Sequence of chain 1.B:
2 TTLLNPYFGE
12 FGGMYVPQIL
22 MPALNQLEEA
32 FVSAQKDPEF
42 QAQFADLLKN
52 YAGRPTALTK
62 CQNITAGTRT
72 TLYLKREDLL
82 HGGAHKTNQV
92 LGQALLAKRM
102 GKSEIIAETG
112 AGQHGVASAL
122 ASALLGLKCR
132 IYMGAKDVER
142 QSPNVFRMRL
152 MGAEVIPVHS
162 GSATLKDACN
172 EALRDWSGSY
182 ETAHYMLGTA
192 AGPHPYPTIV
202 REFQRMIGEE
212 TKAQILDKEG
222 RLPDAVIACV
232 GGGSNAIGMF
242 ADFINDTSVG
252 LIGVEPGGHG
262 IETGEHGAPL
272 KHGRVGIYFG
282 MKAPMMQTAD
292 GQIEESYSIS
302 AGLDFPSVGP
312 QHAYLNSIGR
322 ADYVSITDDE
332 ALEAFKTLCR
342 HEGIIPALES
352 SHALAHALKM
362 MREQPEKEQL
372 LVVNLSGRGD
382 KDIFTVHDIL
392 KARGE

Binding-site contacts:
Ligand atom C14 contacts residue TYR175 of chain 1.A at 3.3 Å (hydrophobic).
Ligand atom O20 contacts residue SER235 of chain 1.A at 3.4 Å (h-bond).
Ligand atom O18 contacts residue THR183 of chain 1.A at 3.5 Å.
Ligand atom O16 contacts residue PHE212 of chain 1.A at 3.6 Å.
Ligand atom O18 contacts residue ILE64 of chain 1.A at 3.6 Å.
Ligand atom O19 contacts residue THR183 of chain 1.A at 3.7 Å.
Ligand atom O22 contacts residue ILE232 of chain 1.A at 3.7 Å.
Ligand atom O16 contacts residue THR183 of chain 1.A at 3.7 Å.
Ligand atom C15 contacts residue GLY234 of chain 1.A at 3.7 Å.
Ligand atom C3 contacts residue LEU100 of chain 1.A at 3.7 Å (hydrophobic).
Ligand atom O19 contacts residue PHE212 of chain 1.A at 3.6 Å.
Ligand atom C3 contacts residue THR183 of chain 1.A at 3.8 Å.
Ligand atom C5 contacts residue LEU127 of chain 1.A at 3.8 Å (hydrophobic).
Ligand atom C2 contacts residue PHE212 of chain 1.A at 3.7 Å (hydrophobic).
Ligand atom O22 contacts residue TYR175 of chain 1.A at 3.0 Å (h-bond).
Ligand atom C6 contacts residue PHE212 of chain 1.A at 3.7 Å (hydrophobic).
Ligand atom F11 contacts residue ALA129 of chain 1.A at 3.3 Å.
Ligand atom P17 contacts residue SER235 of chain 1.A at 3.6 Å.
Ligand atom O21 contacts residue LEU100 of chain 1.A at 3.5 Å.
Ligand atom O7 contacts residue ALA59 of chain 1.A at 3.4 Å.
Ligand atom F9F contacts residue ILE153 of chain 1.A at 3.6 Å.
Ligand atom O20 contacts residue GLY234 of chain 1.A at 2.9 Å (h-bond).
Ligand atom F10 contacts residue LEU127 of chain 1.A at 3.4 Å.
Ligand atom O7 contacts residue PHE212 of chain 1.A at 3.7 Å.
Ligand atom O19 contacts residue GLY213 of chain 1.A at 2.8 Å (h-bond).
Ligand atom O18 contacts residue SER235 of chain 1.A at 2.6 Å (h-bond).
Ligand atom O18 contacts residue GLY184 of chain 1.A at 3.8 Å.
Ligand atom O18 contacts residue GLY234 of chain 1.A at 3.6 Å.
Ligand atom O21 contacts residue GLU49 of chain 1.A at 3.3 Å.
Ligand atom F11 contacts residue PRO18 of chain 1.B at 3.5 Å.
Ligand atom C1 contacts residue PHE212 of chain 1.A at 3.6 Å (hydrophobic).
Ligand atom F10 contacts residue ALA129 of chain 1.A at 3.4 Å.
Ligand atom F9F contacts residue PHE212 of chain 1.A at 3.8 Å.
Ligand atom O19 contacts residue GLY184 of chain 1.A at 2.8 Å (h-bond).
Ligand atom O21 contacts residue PHE22 of chain 1.A at 3.1 Å.
Ligand atom C4 contacts residue LEU100 of chain 1.A at 3.7 Å (hydrophobic).
Ligand atom O7 contacts residue ALA129 of chain 1.A at 3.6 Å.
Ligand atom F10 contacts residue ILE153 of chain 1.A at 3.5 Å.
Ligand atom C14 contacts residue THR183 of chain 1.A at 3.7 Å.
Ligand atom C5 contacts residue TYR175 of chain 1.A at 3.4 Å (hydrophobic).

The small molecule below binds the protein below.
Small molecule (SMILES): O=P(O)(O)OCCNS(=O)(=O)c1ccc(OC(F)(F)F)cc1

Sequence of chain 1.A:
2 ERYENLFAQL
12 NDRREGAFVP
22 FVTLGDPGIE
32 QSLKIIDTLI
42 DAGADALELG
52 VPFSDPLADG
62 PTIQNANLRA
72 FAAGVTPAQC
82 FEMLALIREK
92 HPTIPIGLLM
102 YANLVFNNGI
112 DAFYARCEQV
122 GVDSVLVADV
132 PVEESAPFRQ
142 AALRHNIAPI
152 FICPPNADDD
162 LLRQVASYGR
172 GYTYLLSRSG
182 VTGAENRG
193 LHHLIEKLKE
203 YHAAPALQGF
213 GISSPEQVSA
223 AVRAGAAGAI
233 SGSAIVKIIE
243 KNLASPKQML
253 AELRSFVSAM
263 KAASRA